Sequence of chain 1.FB:
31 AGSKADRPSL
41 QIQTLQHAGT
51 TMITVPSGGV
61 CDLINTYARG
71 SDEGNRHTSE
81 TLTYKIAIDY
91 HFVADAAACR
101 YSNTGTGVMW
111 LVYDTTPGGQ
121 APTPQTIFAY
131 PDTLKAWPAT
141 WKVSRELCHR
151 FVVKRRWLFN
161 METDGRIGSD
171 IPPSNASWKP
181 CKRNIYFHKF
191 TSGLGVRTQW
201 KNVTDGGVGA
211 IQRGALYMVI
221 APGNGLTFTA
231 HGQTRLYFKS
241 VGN

Binding-site contacts:
Ligand atom P contacts residue ARG145 of chain 1.TA at 3.7 Å.
Ligand atom C2 contacts residue PHE190 of chain 1.FB at 4.2 Å (hydrophobic).
Ligand atom C2' contacts residue LYS154 of chain 1.TA at 3.6 Å.
Ligand atom C2' contacts residue ARG155 of chain 1.TA at 3.1 Å.
Ligand atom O4 contacts residue LYS85 of chain 1.FB at 3.2 Å (salt-bridge).
Ligand atom C7 contacts residue LEU40 of chain 1.FB at 3.5 Å (hydrophobic).
Ligand atom C5 contacts residue PHE190 of chain 1.FB at 3.3 Å (hydrophobic).
Ligand atom C2' contacts residue LEU40 of chain 1.FB at 4.0 Å (hydrophobic).
Ligand atom C2 contacts residue LYS34 of chain 1.TA at 3.3 Å.
Ligand atom O3' contacts residue VAL153 of chain 1.TA at 4.2 Å.
Ligand atom OP1 contacts residue ARG235 of chain 1.FB at 3.1 Å (salt-bridge).
Ligand atom C5' contacts residue ILE42 of chain 1.FB at 3.8 Å (hydrophobic).
Ligand atom OP2 contacts residue ARG235 of chain 1.FB at 2.5 Å (salt-bridge).
Ligand atom OP2 contacts residue HIS149 of chain 1.TA at 3.3 Å.
Ligand atom N1 contacts residue PHE190 of chain 1.FB at 3.7 Å.
Ligand atom OP2 contacts residue TYR237 of chain 1.FB at 2.7 Å (h-bond).
Ligand atom O3' contacts residue SER39 of chain 1.FB at 4.1 Å.
Ligand atom C3' contacts residue ILE42 of chain 1.FB at 3.7 Å (hydrophobic).
Ligand atom N7 contacts residue PHE190 of chain 1.FB at 3.5 Å.
Ligand atom P contacts residue HIS149 of chain 1.TA at 3.8 Å.
Ligand atom N6 contacts residue PHE190 of chain 1.FB at 3.5 Å.
Ligand atom C6 contacts residue PHE190 of chain 1.FB at 3.3 Å (hydrophobic).
Ligand atom C7 contacts residue TYR237 of chain 1.FB at 4.1 Å (hydrophobic).
Ligand atom P contacts residue TYR237 of chain 1.FB at 3.8 Å.
Ligand atom P contacts residue ARG235 of chain 1.FB at 3.3 Å.
Ligand atom OP1 contacts residue HIS149 of chain 1.TA at 3.1 Å.
Ligand atom OP1 contacts residue ARG145 of chain 1.TA at 2.3 Å (salt-bridge).
Ligand atom N3 contacts residue PHE190 of chain 1.FB at 3.9 Å.
Ligand atom OP2 contacts residue ARG156 of chain 1.TA at 3.8 Å.
Ligand atom C2' contacts residue TYR237 of chain 1.FB at 4.0 Å (hydrophobic).
Ligand atom N9 contacts residue PHE190 of chain 1.FB at 3.7 Å.
Ligand atom N4 contacts residue TYR113 of chain 1.TA at 3.8 Å.
Ligand atom O3' contacts residue TYR237 of chain 1.FB at 3.6 Å.
Ligand atom N3 contacts residue LYS34 of chain 1.TA at 3.3 Å (salt-bridge).
Ligand atom O5' contacts residue HIS149 of chain 1.TA at 4.2 Å.
Ligand atom C4 contacts residue PHE190 of chain 1.FB at 3.4 Å (hydrophobic).
Ligand atom C8 contacts residue PHE190 of chain 1.FB at 3.5 Å (hydrophobic).
Ligand atom OP1 contacts residue VAL153 of chain 1.TA at 3.3 Å.
Ligand atom OP1 contacts residue ILE42 of chain 1.FB at 4.1 Å.
Ligand atom C1' contacts residue ARG155 of chain 1.TA at 3.6 Å.

The small molecule below binds the protein below.
Small molecule (SMILES): Cc1cn([C@H]2C[C@H](O[P](=O)(O)OC[C@H]3O[C@@H](n4ccc(N)nc4=O)C[C@@H]3O[P](=O)(O)OC[C@H]3O[C@@H](n4ccc(N)nc4=O)C[C@@H]3O[P](=O)(O)OC[C@H]3O[C@@H](n4ccc(N)nc4=O)C[C@@H]3O[P](=O)(O)OC[C@H]3O[C@@H](n4cnc5c(N)ncnc54)C[C@@H]3O)[C@@H](CO[P](=O)(O)O[C@H]3C[C@H](n4cnc5c(N)ncnc54)O[C@@H]3CO[P](=O)(O)O[C@H]3C[C@H](n4cnc5c(N)ncnc54)O[C@@H]3CO[P](=O)(O)O[C@H]3C[C@H](n4cnc5c(N)ncnc54)O[C@@H]3CO[P](=O)(O)O[C@H]3C[C@H](n4cnc5c(N)ncnc54)O[C@@H]3COP(=O)=O)O2)c(=O)[nH]c1=O

Sequence of chain 1.TA:
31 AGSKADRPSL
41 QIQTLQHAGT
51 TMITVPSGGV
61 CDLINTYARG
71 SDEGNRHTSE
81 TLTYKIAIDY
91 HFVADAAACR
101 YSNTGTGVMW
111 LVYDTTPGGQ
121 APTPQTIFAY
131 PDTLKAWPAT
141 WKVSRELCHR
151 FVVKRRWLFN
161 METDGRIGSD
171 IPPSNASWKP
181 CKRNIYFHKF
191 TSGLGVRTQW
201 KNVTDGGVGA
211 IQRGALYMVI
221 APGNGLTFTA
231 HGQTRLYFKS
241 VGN